Binding-site contacts:
Ligand atom P contacts residue HIS426 of chain 4.A at 3.9 Å.
Ligand atom N9 contacts residue PRO218 of chain 4.A at 4.2 Å.
Ligand atom N1 contacts residue HIS428 of chain 4.A at 3.3 Å.
Ligand atom N6 contacts residue SER430 of chain 4.A at 3.7 Å.
Ligand atom C8 contacts residue GLY437 of chain 4.A at 2.8 Å.
Ligand atom O2P contacts residue HIS426 of chain 4.A at 3.6 Å.
Ligand atom O1P contacts residue HIS426 of chain 4.A at 2.7 Å (h-bond).
Ligand atom C6 contacts residue HIS428 of chain 4.A at 4.2 Å.
Ligand atom N9 contacts residue VAL217 of chain 4.A at 4.4 Å.
Ligand atom C8 contacts residue PRO429 of chain 4.A at 4.3 Å (hydrophobic).
Ligand atom P contacts residue LYS439 of chain 4.A at 3.3 Å.
Ligand atom C8 contacts residue PRO218 of chain 4.A at 4.2 Å (hydrophobic).
Ligand atom C3' contacts residue GLY437 of chain 4.A at 3.9 Å.
Ligand atom N7 contacts residue PRO429 of chain 4.A at 4.3 Å.
Ligand atom N9 contacts residue GLY437 of chain 4.A at 3.3 Å (h-bond).
Ligand atom C2 contacts residue HIS428 of chain 4.A at 3.8 Å.
Ligand atom O3' contacts residue GLY437 of chain 4.A at 3.9 Å.
Ligand atom N6 contacts residue ASP407 of chain 4.A at 3.6 Å (salt-bridge).
Ligand atom O5' contacts residue LYS439 of chain 4.A at 3.8 Å.
Ligand atom C6 contacts residue PRO218 of chain 4.A at 4.2 Å (hydrophobic).
Ligand atom C2' contacts residue GLU215 of chain 4.A at 3.6 Å.
Ligand atom N7 contacts residue GLY437 of chain 4.A at 3.5 Å (h-bond).
Ligand atom C4 contacts residue PRO218 of chain 4.A at 4.1 Å (hydrophobic).
Ligand atom C8 contacts residue VAL217 of chain 4.A at 3.5 Å (hydrophobic).
Ligand atom O3' contacts residue GLU215 of chain 4.A at 3.5 Å (salt-bridge).
Ligand atom N7 contacts residue PRO218 of chain 4.A at 4.0 Å.
Ligand atom C5 contacts residue PRO218 of chain 4.A at 4.0 Å (hydrophobic).
Ligand atom C3' contacts residue GLU215 of chain 4.A at 3.3 Å.
Ligand atom N3 contacts residue PRO429 of chain 4.A at 4.4 Å.
Ligand atom C2' contacts residue ASP216 of chain 4.A at 4.3 Å.
Ligand atom O1P contacts residue LYS439 of chain 4.A at 2.6 Å.
Ligand atom O3P contacts residue LYS439 of chain 4.A at 2.9 Å.
Ligand atom O3' contacts residue LYS439 of chain 4.A at 3.5 Å.
Ligand atom N9 contacts residue PRO429 of chain 4.A at 4.3 Å.
Ligand atom O3' contacts residue ILE420 of chain 4.A at 4.2 Å.
Ligand atom N7 contacts residue VAL217 of chain 4.A at 3.7 Å.
Ligand atom C1' contacts residue GLY437 of chain 4.A at 3.3 Å.
Ligand atom C6 contacts residue SER430 of chain 4.A at 4.2 Å.
Ligand atom N6 contacts residue HIS428 of chain 4.A at 4.0 Å.
Ligand atom C2' contacts residue GLY437 of chain 4.A at 2.8 Å.

Sequence of chain 4.A:
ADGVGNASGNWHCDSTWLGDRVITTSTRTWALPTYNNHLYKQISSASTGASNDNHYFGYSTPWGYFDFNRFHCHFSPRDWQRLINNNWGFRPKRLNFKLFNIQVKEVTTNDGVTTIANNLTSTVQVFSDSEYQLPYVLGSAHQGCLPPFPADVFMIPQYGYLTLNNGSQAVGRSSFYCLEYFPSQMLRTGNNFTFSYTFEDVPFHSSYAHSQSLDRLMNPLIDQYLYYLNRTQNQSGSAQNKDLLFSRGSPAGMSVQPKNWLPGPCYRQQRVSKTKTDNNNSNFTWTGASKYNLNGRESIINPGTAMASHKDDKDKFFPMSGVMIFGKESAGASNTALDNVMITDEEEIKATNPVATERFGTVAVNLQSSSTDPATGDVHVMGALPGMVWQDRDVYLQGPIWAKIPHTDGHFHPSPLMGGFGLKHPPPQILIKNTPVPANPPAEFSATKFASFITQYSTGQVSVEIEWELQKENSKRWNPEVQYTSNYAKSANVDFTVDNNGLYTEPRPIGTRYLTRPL

A protein and the small-molecule ligand that binds it are described below.
Small molecule (SMILES): Nc1ncnc2c1ncn2[C@@H]1C[C@@H](O)[C@@H](COP(=O)(O)O)O1